This small molecule binds to this protein.
Small molecule (SMILES): CC(=O)N[C@@H]1[C@@H](O)[C@H](O)[C@@H](CO)O[C@H]1O

Sequence of chain 1.B:
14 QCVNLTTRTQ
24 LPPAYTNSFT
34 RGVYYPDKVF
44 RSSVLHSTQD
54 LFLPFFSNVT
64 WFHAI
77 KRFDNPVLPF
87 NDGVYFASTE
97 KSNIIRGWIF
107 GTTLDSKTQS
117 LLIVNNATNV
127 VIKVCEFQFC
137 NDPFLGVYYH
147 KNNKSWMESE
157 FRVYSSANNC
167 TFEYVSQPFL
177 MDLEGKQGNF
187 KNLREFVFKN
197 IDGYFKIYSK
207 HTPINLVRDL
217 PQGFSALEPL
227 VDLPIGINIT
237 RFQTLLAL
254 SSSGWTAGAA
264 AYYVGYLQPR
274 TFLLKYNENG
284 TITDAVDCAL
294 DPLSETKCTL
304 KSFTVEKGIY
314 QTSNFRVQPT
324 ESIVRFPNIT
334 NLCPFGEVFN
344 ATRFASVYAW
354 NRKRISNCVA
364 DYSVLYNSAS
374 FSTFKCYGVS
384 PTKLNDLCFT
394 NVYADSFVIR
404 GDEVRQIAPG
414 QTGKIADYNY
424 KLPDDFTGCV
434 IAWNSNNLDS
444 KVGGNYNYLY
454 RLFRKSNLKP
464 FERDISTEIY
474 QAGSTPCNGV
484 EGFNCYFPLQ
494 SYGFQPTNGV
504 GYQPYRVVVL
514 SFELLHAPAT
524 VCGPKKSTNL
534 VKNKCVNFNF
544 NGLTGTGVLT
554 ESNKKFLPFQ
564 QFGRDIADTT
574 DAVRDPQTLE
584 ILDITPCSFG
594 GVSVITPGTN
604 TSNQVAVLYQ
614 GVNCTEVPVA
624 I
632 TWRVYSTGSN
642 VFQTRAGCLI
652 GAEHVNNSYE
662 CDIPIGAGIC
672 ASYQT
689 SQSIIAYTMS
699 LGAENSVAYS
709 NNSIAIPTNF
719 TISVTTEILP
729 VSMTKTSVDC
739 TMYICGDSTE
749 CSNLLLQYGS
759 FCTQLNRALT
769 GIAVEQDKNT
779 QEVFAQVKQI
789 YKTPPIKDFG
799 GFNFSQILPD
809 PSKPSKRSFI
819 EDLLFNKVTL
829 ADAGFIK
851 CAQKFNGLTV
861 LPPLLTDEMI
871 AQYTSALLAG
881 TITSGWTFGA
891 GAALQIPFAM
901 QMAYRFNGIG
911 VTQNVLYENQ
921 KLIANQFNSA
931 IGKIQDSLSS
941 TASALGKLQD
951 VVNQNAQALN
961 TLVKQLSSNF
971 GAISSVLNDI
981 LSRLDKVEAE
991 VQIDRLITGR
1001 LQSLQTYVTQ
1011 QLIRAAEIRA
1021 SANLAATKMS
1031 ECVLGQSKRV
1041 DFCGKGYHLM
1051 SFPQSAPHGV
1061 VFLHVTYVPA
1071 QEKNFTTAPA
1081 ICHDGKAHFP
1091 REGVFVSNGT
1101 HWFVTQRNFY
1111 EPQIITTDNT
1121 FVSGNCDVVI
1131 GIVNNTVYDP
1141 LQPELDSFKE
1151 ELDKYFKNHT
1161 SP

Binding-site contacts:
Ligand atom O5 contacts residue ASN61 of chain 1.B at 2.4 Å (h-bond).
Ligand atom C1 contacts residue ASN61 of chain 1.B at 1.7 Å.
Ligand atom C2 contacts residue ASN61 of chain 1.B at 2.7 Å.
Ligand atom C5 contacts residue ASN61 of chain 1.B at 3.8 Å.
Ligand atom C3 contacts residue ASN61 of chain 1.B at 4.0 Å.
Ligand atom N2 contacts residue ASN61 of chain 1.B at 3.2 Å (h-bond).
Ligand atom C4 contacts residue ASN61 of chain 1.B at 4.4 Å.
Ligand atom C7 contacts residue ASN61 of chain 1.B at 3.3 Å.
Ligand atom O7 contacts residue ASN61 of chain 1.B at 3.0 Å (h-bond).